A small-molecule ligand and the protein it binds are described below.
Small molecule (SMILES): CC(=O)N[C@@H]1[C@@H](O)[C@H](O)[C@@H](CO)O[C@H]1O

Sequence of chain 1.B:
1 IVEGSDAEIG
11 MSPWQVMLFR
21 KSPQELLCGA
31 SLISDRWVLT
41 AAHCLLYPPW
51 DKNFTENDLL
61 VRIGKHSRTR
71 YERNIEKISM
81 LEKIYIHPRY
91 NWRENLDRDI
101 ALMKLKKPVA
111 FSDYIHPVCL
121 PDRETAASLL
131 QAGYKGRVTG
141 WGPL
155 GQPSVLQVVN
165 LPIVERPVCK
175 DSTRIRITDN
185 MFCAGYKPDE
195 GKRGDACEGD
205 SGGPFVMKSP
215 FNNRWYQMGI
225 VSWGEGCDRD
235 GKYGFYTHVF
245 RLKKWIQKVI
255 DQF

Binding-site contacts:
Ligand atom C3 contacts residue ASN53 of chain 1.B at 3.9 Å.
Ligand atom C8 contacts residue PRO48 of chain 1.B at 4.3 Å (hydrophobic).
Ligand atom C8 contacts residue LEU46 of chain 1.B at 3.7 Å (hydrophobic).
Ligand atom C2 contacts residue ASN53 of chain 1.B at 2.6 Å.
Ligand atom O5 contacts residue ASN53 of chain 1.B at 2.3 Å (h-bond).
Ligand atom C5 contacts residue ASN53 of chain 1.B at 3.6 Å.
Ligand atom C7 contacts residue ASN53 of chain 1.B at 3.7 Å.
Ligand atom N2 contacts residue ASN53 of chain 1.B at 3.2 Å (h-bond).
Ligand atom C4 contacts residue ASN53 of chain 1.B at 4.3 Å.
Ligand atom N2 contacts residue LEU46 of chain 1.B at 4.4 Å.
Ligand atom O7 contacts residue ASN53 of chain 1.B at 3.6 Å (h-bond).
Ligand atom O7 contacts residue PRO48 of chain 1.B at 4.4 Å.
Ligand atom O7 contacts residue LEU46 of chain 1.B at 4.3 Å.
Ligand atom C1 contacts residue ASN53 of chain 1.B at 1.4 Å.
Ligand atom C7 contacts residue LEU46 of chain 1.B at 3.9 Å (hydrophobic).